Sequence of chain 3.A:
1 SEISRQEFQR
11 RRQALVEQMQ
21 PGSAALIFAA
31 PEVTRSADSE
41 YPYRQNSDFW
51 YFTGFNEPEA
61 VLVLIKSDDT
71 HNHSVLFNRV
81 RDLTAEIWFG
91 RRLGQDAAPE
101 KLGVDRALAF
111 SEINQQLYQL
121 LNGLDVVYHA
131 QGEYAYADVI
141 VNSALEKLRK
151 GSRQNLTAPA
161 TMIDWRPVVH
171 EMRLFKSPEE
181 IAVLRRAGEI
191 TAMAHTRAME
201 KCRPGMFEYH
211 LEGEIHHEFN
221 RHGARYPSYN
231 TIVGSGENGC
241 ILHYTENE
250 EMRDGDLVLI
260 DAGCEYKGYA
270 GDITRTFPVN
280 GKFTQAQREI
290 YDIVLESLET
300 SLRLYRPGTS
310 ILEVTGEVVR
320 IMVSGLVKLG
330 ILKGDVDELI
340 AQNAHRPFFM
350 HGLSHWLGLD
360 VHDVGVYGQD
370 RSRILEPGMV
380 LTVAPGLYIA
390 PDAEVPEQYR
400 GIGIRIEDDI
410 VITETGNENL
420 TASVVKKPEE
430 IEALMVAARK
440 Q

Sequence of chain 1.A:
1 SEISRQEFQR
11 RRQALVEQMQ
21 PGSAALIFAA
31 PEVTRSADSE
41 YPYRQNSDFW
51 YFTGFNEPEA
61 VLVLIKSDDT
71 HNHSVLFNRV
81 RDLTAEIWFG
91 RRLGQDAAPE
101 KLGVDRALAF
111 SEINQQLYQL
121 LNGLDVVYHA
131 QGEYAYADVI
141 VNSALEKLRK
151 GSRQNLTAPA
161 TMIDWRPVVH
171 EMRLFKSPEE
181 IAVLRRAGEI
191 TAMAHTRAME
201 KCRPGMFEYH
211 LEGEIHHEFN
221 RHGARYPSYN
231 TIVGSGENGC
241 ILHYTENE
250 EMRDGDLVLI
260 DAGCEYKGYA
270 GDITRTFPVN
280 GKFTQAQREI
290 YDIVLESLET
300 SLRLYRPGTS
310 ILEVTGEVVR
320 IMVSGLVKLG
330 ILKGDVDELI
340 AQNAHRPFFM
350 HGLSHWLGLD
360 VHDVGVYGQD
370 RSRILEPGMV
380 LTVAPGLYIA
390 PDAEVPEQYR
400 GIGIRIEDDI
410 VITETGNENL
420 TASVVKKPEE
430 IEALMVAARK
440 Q

This small molecule binds to this protein.
Small molecule (SMILES): CC(C)C[C@H](NC(=O)[C@@H]1CCCN1C(=O)[C@@H](N)C(C)C)C(=O)O

Sequence of chain 2.A:
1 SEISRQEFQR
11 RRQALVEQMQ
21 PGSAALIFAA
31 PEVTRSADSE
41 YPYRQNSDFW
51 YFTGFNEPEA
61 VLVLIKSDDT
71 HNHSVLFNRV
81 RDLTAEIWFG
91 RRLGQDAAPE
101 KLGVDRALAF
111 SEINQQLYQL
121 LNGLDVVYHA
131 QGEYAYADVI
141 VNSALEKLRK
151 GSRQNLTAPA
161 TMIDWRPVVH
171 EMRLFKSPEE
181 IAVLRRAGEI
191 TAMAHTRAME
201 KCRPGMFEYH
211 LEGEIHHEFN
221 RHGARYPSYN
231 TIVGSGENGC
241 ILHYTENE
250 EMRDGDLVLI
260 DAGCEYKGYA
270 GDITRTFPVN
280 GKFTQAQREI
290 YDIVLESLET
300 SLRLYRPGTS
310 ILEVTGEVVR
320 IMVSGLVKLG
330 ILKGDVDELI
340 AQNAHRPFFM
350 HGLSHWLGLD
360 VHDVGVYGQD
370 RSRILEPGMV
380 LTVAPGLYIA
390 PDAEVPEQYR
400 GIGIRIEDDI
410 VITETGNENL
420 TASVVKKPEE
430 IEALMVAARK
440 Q

Binding-site contacts:
Ligand atom CA contacts residue ASP260 of chain 2.A at 3.1 Å.
Ligand atom N contacts residue ASP260 of chain 2.A at 3.2 Å (salt-bridge).
Ligand atom CG contacts residue ARG153 of chain 1.A at 3.6 Å.
Ligand atom O contacts residue MN1 of chain 2.C at 2.8 Å.
Ligand atom C contacts residue ARG153 of chain 1.A at 3.4 Å.
Ligand atom CB contacts residue MN1 of chain 2.C at 3.8 Å.
Ligand atom CD2 contacts residue ARG370 of chain 2.A at 3.8 Å.
Ligand atom C contacts residue HIS243 of chain 2.A at 3.9 Å.
Ligand atom C contacts residue MN1 of chain 2.C at 3.1 Å.
Ligand atom O contacts residue ARG153 of chain 1.A at 2.6 Å (salt-bridge).
Ligand atom CD2 contacts residue TYR366 of chain 2.A at 3.6 Å (hydrophobic).
Ligand atom N contacts residue GLU406 of chain 2.A at 3.2 Å (salt-bridge).
Ligand atom O contacts residue HIS354 of chain 2.A at 3.2 Å (h-bond).
Ligand atom CB contacts residue MN1 of chain 2.D at 3.6 Å.
Ligand atom O contacts residue HIS361 of chain 2.A at 3.5 Å.
Ligand atom N contacts residue MN1 of chain 2.C at 1.9 Å.
Ligand atom N contacts residue MN1 of chain 2.D at 1.8 Å.
Ligand atom CD contacts residue ARG404 of chain 2.A at 3.6 Å.
Ligand atom N contacts residue ASP271 of chain 2.A at 2.9 Å (salt-bridge).
Ligand atom CG contacts residue ARG404 of chain 2.A at 3.6 Å.
Ligand atom C contacts residue TRP88 of chain 3.A at 3.8 Å (hydrophobic).
Ligand atom CG1 contacts residue HIS361 of chain 2.A at 3.5 Å.
Ligand atom O contacts residue HIS361 of chain 2.A at 2.6 Å (h-bond).
Ligand atom O contacts residue TRP88 of chain 3.A at 3.5 Å.
Ligand atom CG1 contacts residue ASP271 of chain 2.A at 3.6 Å.
Ligand atom C contacts residue HIS361 of chain 2.A at 3.8 Å.
Ligand atom OXT contacts residue GLY351 of chain 2.A at 3.0 Å (h-bond).
Ligand atom CD2 contacts residue HIS354 of chain 2.A at 3.8 Å.
Ligand atom CD contacts residue ASP260 of chain 2.A at 3.7 Å.
Ligand atom CG1 contacts residue VAL360 of chain 2.A at 3.5 Å (hydrophobic).
Ligand atom CG1 contacts residue MN1 of chain 2.C at 3.5 Å.
Ligand atom CB contacts residue HIS350 of chain 2.A at 3.6 Å.
Ligand atom CA contacts residue MN1 of chain 2.C at 3.0 Å.
Ligand atom C contacts residue HIS361 of chain 2.A at 3.7 Å.
Ligand atom O contacts residue TRP88 of chain 3.A at 3.7 Å.
Ligand atom O contacts residue HIS243 of chain 2.A at 2.8 Å (h-bond).
Ligand atom CA contacts residue MN1 of chain 2.D at 2.9 Å.
Ligand atom OXT contacts residue HIS350 of chain 2.A at 3.8 Å.
Ligand atom CG2 contacts residue HIS243 of chain 2.A at 3.7 Å.
Ligand atom CD1 contacts residue HIS361 of chain 2.A at 3.7 Å.